Binding-site contacts:
Ligand atom C9 contacts residue TYR126 of chain 1.B at 3.5 Å (hydrophobic).
Ligand atom O17 contacts residue LYS145 of chain 1.B at 4.2 Å.
Ligand atom O6 contacts residue LYS145 of chain 1.B at 4.3 Å.
Ligand atom C18 contacts residue FE1 of chain 1.J at 4.4 Å.
Ligand atom C9 contacts residue LYS145 of chain 1.B at 3.8 Å.
Ligand atom O9 contacts residue ILE61 of chain 1.B at 4.0 Å.
Ligand atom O6 contacts residue TYR126 of chain 1.B at 2.7 Å (h-bond).
Ligand atom C18 contacts residue LYS154 of chain 1.B at 3.7 Å.
Ligand atom O17 contacts residue TYR152 of chain 1.B at 3.9 Å.
Ligand atom C9 contacts residue LYS154 of chain 1.B at 4.0 Å.
Ligand atom C6 contacts residue LYS145 of chain 1.B at 3.9 Å.
Ligand atom O9 contacts residue LYS154 of chain 1.B at 4.1 Å.
Ligand atom O3 contacts residue FE1 of chain 1.J at 2.2 Å.
Ligand atom C15 contacts residue LYS145 of chain 1.B at 4.1 Å.
Ligand atom C21 contacts residue LYS154 of chain 1.B at 4.2 Å.
Ligand atom C21 contacts residue LYS145 of chain 1.B at 4.3 Å.
Ligand atom C6 contacts residue TYR126 of chain 1.B at 3.5 Å (hydrophobic).
Ligand atom C6 contacts residue FE1 of chain 1.J at 3.1 Å.
Ligand atom C12 contacts residue LYS154 of chain 1.B at 3.7 Å.
Ligand atom C3 contacts residue LYS154 of chain 1.B at 3.7 Å.
Ligand atom O3 contacts residue LYS154 of chain 1.B at 3.6 Å.
Ligand atom C15 contacts residue PHE153 of chain 1.B at 4.1 Å (hydrophobic).
Ligand atom C18 contacts residue LYS145 of chain 1.B at 3.8 Å.
Ligand atom O17 contacts residue ALA60 of chain 1.B at 3.5 Å.
Ligand atom C12 contacts residue TYR152 of chain 1.B at 4.4 Å (hydrophobic).
Ligand atom C3 contacts residue LYS145 of chain 1.B at 3.8 Å.
Ligand atom C9 contacts residue PHE143 of chain 1.B at 3.8 Å (hydrophobic).
Ligand atom C12 contacts residue PHE143 of chain 1.B at 3.9 Å (hydrophobic).
Ligand atom C15 contacts residue TYR152 of chain 1.B at 4.1 Å (hydrophobic).
Ligand atom C6 contacts residue LYS154 of chain 1.B at 3.7 Å.
Ligand atom C3 contacts residue FE1 of chain 1.J at 3.1 Å.
Ligand atom C15 contacts residue LYS154 of chain 1.B at 3.7 Å.
Ligand atom C12 contacts residue PHE153 of chain 1.B at 4.3 Å (hydrophobic).
Ligand atom C12 contacts residue LYS144 of chain 1.B at 4.5 Å.
Ligand atom O6 contacts residue LYS154 of chain 1.B at 4.1 Å.
Ligand atom C12 contacts residue LYS145 of chain 1.B at 3.8 Å.
Ligand atom O6 contacts residue FE1 of chain 1.J at 2.4 Å.
Ligand atom O3 contacts residue LYS145 of chain 1.B at 3.8 Å.

The small molecule below binds the protein below.
Small molecule (SMILES): O=C(O)c1cccc(O)c1O

Sequence of chain 1.B:
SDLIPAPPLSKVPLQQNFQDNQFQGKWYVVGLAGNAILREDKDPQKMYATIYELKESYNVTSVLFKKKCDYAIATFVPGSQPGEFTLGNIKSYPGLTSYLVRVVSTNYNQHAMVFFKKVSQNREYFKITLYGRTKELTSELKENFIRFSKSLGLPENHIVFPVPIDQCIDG